Binding-site contacts:
Ligand atom CAS contacts residue ILE119 of chain 1.A at 3.8 Å (hydrophobic).
Ligand atom CAO contacts residue THR42 of chain 1.A at 3.8 Å.
Ligand atom CAU contacts residue GLY216 of chain 1.A at 3.6 Å.
Ligand atom CAW contacts residue MET116 of chain 1.A at 3.7 Å (hydrophobic).
Ligand atom CBA contacts residue VAL228 of chain 1.A at 3.2 Å (hydrophobic).
Ligand atom OAG contacts residue GLU48 of chain 1.A at 2.6 Å (salt-bridge).
Ligand atom CAX contacts residue MET116 of chain 1.A at 3.7 Å (hydrophobic).
Ligand atom CAS contacts residue LEU123 of chain 1.A at 3.6 Å (hydrophobic).
Ligand atom CAW contacts residue MET38 of chain 1.A at 3.7 Å (hydrophobic).
Ligand atom CAB contacts residue ARG89 of chain 1.A at 3.9 Å.
Ligand atom CAS contacts residue MET116 of chain 1.A at 3.5 Å (hydrophobic).
Ligand atom CAB contacts residue GLU48 of chain 1.A at 3.3 Å.
Ligand atom CAQ contacts residue MET116 of chain 1.A at 3.9 Å (hydrophobic).
Ligand atom OAY contacts residue THR42 of chain 1.A at 3.9 Å.
Ligand atom CAP contacts residue LEU41 of chain 1.A at 3.7 Å (hydrophobic).
Ligand atom CAQ contacts residue PHE99 of chain 1.A at 3.7 Å (hydrophobic).
Ligand atom CAD contacts residue LEU41 of chain 1.A at 3.8 Å (hydrophobic).
Ligand atom CAM contacts residue TRP78 of chain 1.A at 3.9 Å (hydrophobic).
Ligand atom CAA contacts residue LEU82 of chain 1.A at 3.6 Å (hydrophobic).
Ligand atom CBA contacts residue THR42 of chain 1.A at 3.7 Å.
Ligand atom CAN contacts residue LEU220 of chain 1.A at 3.9 Å (hydrophobic).
Ligand atom CBC contacts residue ASP46 of chain 1.A at 3.1 Å.
Ligand atom CAC contacts residue GLU48 of chain 1.A at 3.2 Å.
Ligand atom CAN contacts residue ALA45 of chain 1.A at 3.9 Å (hydrophobic).
Ligand atom CAU contacts residue LEU220 of chain 1.A at 3.9 Å (hydrophobic).
Ligand atom CAO contacts residue LEU220 of chain 1.A at 3.8 Å (hydrophobic).
Ligand atom CBC contacts residue VAL228 of chain 1.A at 3.5 Å (hydrophobic).
Ligand atom CAO contacts residue MET38 of chain 1.A at 3.8 Å (hydrophobic).
Ligand atom CAD contacts residue ALA45 of chain 1.A at 3.9 Å (hydrophobic).
Ligand atom NBB contacts residue ASP46 of chain 1.A at 2.6 Å (salt-bridge).
Ligand atom CAW contacts residue GLU114 of chain 1.A at 3.6 Å.
Ligand atom CAL contacts residue LEU79 of chain 1.A at 3.8 Å (hydrophobic).
Ligand atom CAZ contacts residue VAL228 of chain 1.A at 3.2 Å (hydrophobic).
Ligand atom CAL contacts residue ALA45 of chain 1.A at 3.6 Å (hydrophobic).
Ligand atom OAG contacts residue LEU82 of chain 1.A at 3.8 Å.
Ligand atom NBB contacts residue VAL228 of chain 1.A at 2.7 Å (h-bond).
Ligand atom OAG contacts residue ARG89 of chain 1.A at 3.0 Å (salt-bridge).
Ligand atom CAM contacts residue ALA45 of chain 1.A at 3.3 Å (hydrophobic).
Ligand atom CBA contacts residue ASP46 of chain 1.A at 3.2 Å.
Ligand atom CAZ contacts residue TRP78 of chain 1.A at 3.8 Å (hydrophobic).

A small-molecule ligand and the protein it binds are described below.
Small molecule (SMILES): CC/C(=C(\c1ccc(O)cc1)c1ccc(OCCNC)cc1)c1ccccc1

Sequence of chain 1.A:
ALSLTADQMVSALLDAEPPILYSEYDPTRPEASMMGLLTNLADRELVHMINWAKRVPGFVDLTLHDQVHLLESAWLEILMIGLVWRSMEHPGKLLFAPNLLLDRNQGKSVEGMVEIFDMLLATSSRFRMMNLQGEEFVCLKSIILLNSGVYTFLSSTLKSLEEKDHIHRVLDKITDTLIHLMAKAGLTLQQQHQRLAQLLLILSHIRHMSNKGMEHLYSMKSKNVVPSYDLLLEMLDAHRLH